Sequence of chain 1.K:
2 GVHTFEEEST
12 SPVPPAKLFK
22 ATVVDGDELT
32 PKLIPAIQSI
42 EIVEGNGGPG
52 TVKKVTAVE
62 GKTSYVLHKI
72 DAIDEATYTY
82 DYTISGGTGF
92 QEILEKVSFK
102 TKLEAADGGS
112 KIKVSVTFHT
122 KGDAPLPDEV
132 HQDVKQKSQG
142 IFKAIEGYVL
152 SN

Binding-site contacts:
Ligand atom C8 contacts residue ALA125 of chain 1.K at 4.1 Å (hydrophobic).
Ligand atom N contacts residue LYS122 of chain 1.K at 4.2 Å.
Ligand atom C15 contacts residue LYS122 of chain 1.K at 4.0 Å.
Ligand atom C10 contacts residue ALA125 of chain 1.K at 3.7 Å (hydrophobic).
Ligand atom C12 contacts residue LYS122 of chain 1.K at 4.0 Å.
Ligand atom O3 contacts residue GLY123 of chain 1.K at 4.2 Å.
Ligand atom C9 contacts residue ALA125 of chain 1.K at 3.7 Å (hydrophobic).
Ligand atom N contacts residue ALA125 of chain 1.K at 3.7 Å.
Ligand atom C2 contacts residue ALA125 of chain 1.K at 4.0 Å (hydrophobic).
Ligand atom C3 contacts residue ILE94 of chain 1.K at 4.2 Å (hydrophobic).
Ligand atom O2 contacts residue ALA125 of chain 1.K at 2.8 Å (h-bond).
Ligand atom C4 contacts residue PRO126 of chain 1.K at 4.4 Å (hydrophobic).
Ligand atom S contacts residue ALA125 of chain 1.K at 3.8 Å.
Ligand atom C5 contacts residue ALA125 of chain 1.K at 4.2 Å (hydrophobic).
Ligand atom C9 contacts residue ASP124 of chain 1.K at 4.2 Å.
Ligand atom C16 contacts residue LYS122 of chain 1.K at 4.2 Å.
Ligand atom C12 contacts residue ILE94 of chain 1.K at 4.4 Å (hydrophobic).
Ligand atom S contacts residue LYS122 of chain 1.K at 4.5 Å.
Ligand atom C10 contacts residue PRO126 of chain 1.K at 4.5 Å (hydrophobic).
Ligand atom C3 contacts residue ALA125 of chain 1.K at 4.5 Å (hydrophobic).
Ligand atom O3 contacts residue ASP124 of chain 1.K at 3.1 Å (salt-bridge).
Ligand atom C7 contacts residue PRO126 of chain 1.K at 3.9 Å (hydrophobic).
Ligand atom C8 contacts residue PRO126 of chain 1.K at 4.4 Å (hydrophobic).
Ligand atom C2 contacts residue ILE94 of chain 1.K at 4.2 Å (hydrophobic).
Ligand atom C14 contacts residue LYS122 of chain 1.K at 3.7 Å.
Ligand atom C5 contacts residue PRO126 of chain 1.K at 3.9 Å (hydrophobic).
Ligand atom O3 contacts residue ALA125 of chain 1.K at 3.9 Å.
Ligand atom S contacts residue ASP124 of chain 1.K at 3.6 Å.
Ligand atom C1 contacts residue ALA125 of chain 1.K at 3.5 Å (hydrophobic).
Ligand atom C13 contacts residue LYS122 of chain 1.K at 3.8 Å.
Ligand atom C8 contacts residue ASP124 of chain 1.K at 4.1 Å.
Ligand atom C11 contacts residue LYS122 of chain 1.K at 4.2 Å.
Ligand atom O2 contacts residue LYS122 of chain 1.K at 2.9 Å (salt-bridge).
Ligand atom C6 contacts residue PRO126 of chain 1.K at 3.6 Å (hydrophobic).
Ligand atom O2 contacts residue ASP124 of chain 1.K at 2.9 Å (salt-bridge).
Ligand atom O2 contacts residue GLY123 of chain 1.K at 3.5 Å.

The small molecule below binds the protein below.
Small molecule (SMILES): O=S(=O)(O)c1cccc2cccc(Nc3ccccc3)c12